Sequence of chain 2.B:
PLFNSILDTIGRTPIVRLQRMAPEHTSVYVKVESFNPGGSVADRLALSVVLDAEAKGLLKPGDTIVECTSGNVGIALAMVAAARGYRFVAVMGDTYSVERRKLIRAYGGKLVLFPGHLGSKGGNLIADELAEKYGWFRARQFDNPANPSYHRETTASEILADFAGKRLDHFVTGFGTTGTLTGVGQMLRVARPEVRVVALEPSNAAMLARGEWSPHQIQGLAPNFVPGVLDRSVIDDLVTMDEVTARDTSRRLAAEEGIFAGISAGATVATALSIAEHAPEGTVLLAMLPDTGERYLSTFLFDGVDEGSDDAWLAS

The protein below binds the small molecule below.
Small molecule (SMILES): Cc1ncc(COP(=O)(O)O)c(/C=N/[C@@H](CONC(N)=O)C(=O)O)c1O

Binding-site contacts:
Ligand atom C2A contacts residue GLN220 of chain 2.B at 3.5 Å.
Ligand atom C4A contacts residue GLY221 of chain 2.B at 3.3 Å.
Ligand atom NZ2 contacts residue GLY221 of chain 2.B at 3.1 Å (h-bond).
Ligand atom C4 contacts residue GLY221 of chain 2.B at 3.3 Å.
Ligand atom O contacts residue VAL74 of chain 2.B at 2.7 Å (h-bond).
Ligand atom O2P contacts residue GLY180 of chain 2.B at 3.5 Å (h-bond).
Ligand atom C contacts residue VAL74 of chain 2.B at 3.4 Å (hydrophobic).
Ligand atom C6 contacts residue LEU222 of chain 2.B at 3.5 Å (hydrophobic).
Ligand atom O contacts residue ASN73 of chain 2.B at 3.2 Å (h-bond).
Ligand atom OG contacts residue SER71 of chain 2.B at 2.8 Å (h-bond).
Ligand atom C2A contacts residue ASP292 of chain 2.B at 3.4 Å.
Ligand atom O3 contacts residue ASN73 of chain 2.B at 2.9 Å (h-bond).
Ligand atom C contacts residue THR70 of chain 2.B at 3.3 Å.
Ligand atom C2 contacts residue SER265 of chain 2.B at 3.4 Å.
Ligand atom O contacts residue THR70 of chain 2.B at 3.1 Å (h-bond).
Ligand atom C3 contacts residue GLY221 of chain 2.B at 3.5 Å.
Ligand atom C5A contacts residue GLY177 of chain 2.B at 3.2 Å.
Ligand atom O3P contacts residue PHE176 of chain 2.B at 3.5 Å.
Ligand atom P contacts residue THR178 of chain 2.B at 3.5 Å.
Ligand atom OG contacts residue GLY221 of chain 2.B at 3.3 Å (h-bond).
Ligand atom N1 contacts residue PRO291 of chain 2.B at 3.1 Å.
Ligand atom OT contacts residue GLN142 of chain 2.B at 3.0 Å (h-bond).
Ligand atom O3P contacts residue GLY177 of chain 2.B at 2.7 Å (h-bond).
Ligand atom OT contacts residue VAL74 of chain 2.B at 3.5 Å.
Ligand atom O2P contacts residue THR178 of chain 2.B at 3.5 Å (h-bond).
Ligand atom OZ1 contacts residue PRO224 of chain 2.B at 3.5 Å.
Ligand atom O3P contacts residue THR179 of chain 2.B at 2.9 Å (h-bond).
Ligand atom C5 contacts residue GLY221 of chain 2.B at 3.5 Å.
Ligand atom O1P contacts residue THR178 of chain 2.B at 2.7 Å (h-bond).
Ligand atom C contacts residue SER71 of chain 2.B at 3.2 Å.
Ligand atom O contacts residue SER71 of chain 2.B at 3.4 Å (h-bond).
Ligand atom O3P contacts residue THR178 of chain 2.B at 3.3 Å (h-bond).
Ligand atom ND contacts residue SER71 of chain 2.B at 3.4 Å (h-bond).
Ligand atom C2A contacts residue ASN73 of chain 2.B at 3.3 Å.
Ligand atom OT contacts residue THR70 of chain 2.B at 2.6 Å (h-bond).
Ligand atom OZ1 contacts residue SER121 of chain 2.B at 2.5 Å (h-bond).
Ligand atom C2A contacts residue SER265 of chain 2.B at 3.2 Å.
Ligand atom OT contacts residue SER71 of chain 2.B at 2.9 Å (h-bond).
Ligand atom N1 contacts residue SER265 of chain 2.B at 2.7 Å (h-bond).
Ligand atom O2P contacts residue THR181 of chain 2.B at 3.0 Å (h-bond).